Binding-site contacts:
Ligand atom PB contacts residue MG1 of chain 1.E at 3.1 Å.
Ligand atom O3' contacts residue TYR416 of chain 1.C at 3.0 Å (h-bond).
Ligand atom O2G contacts residue THR413 of chain 1.C at 3.7 Å.
Ligand atom O4' contacts residue THR622 of chain 1.C at 3.5 Å.
Ligand atom N3A contacts residue LYS560 of chain 1.C at 3.8 Å.
Ligand atom O3' contacts residue LEU415 of chain 1.C at 3.4 Å (h-bond).
Ligand atom O3' contacts residue ASN564 of chain 1.C at 3.5 Å (h-bond).
Ligand atom O3G contacts residue LYS560 of chain 1.C at 2.9 Å (salt-bridge).
Ligand atom O1G contacts residue LEU412 of chain 1.C at 3.2 Å (h-bond).
Ligand atom PG contacts residue SER414 of chain 1.C at 3.6 Å.
Ligand atom O2B contacts residue ASP623 of chain 1.C at 2.8 Å (salt-bridge).
Ligand atom O2G contacts residue SER414 of chain 1.C at 2.8 Å (h-bond).
Ligand atom O2B contacts residue LEU412 of chain 1.C at 2.9 Å (h-bond).
Ligand atom O2B contacts residue SER414 of chain 1.C at 3.4 Å (h-bond).
Ligand atom O3G contacts residue LYS486 of chain 1.C at 3.9 Å.
Ligand atom O1B contacts residue SER414 of chain 1.C at 3.6 Å.
Ligand atom O1G contacts residue ASP411 of chain 1.C at 2.7 Å (salt-bridge).
Ligand atom PG contacts residue MG1 of chain 1.E at 3.2 Å.
Ligand atom O1B contacts residue LYS560 of chain 1.C at 3.9 Å.
Ligand atom O3' contacts residue PRO417 of chain 1.C at 3.9 Å.
Ligand atom O2G contacts residue ARG482 of chain 1.C at 3.0 Å (salt-bridge).
Ligand atom O3B contacts residue SER414 of chain 1.C at 3.3 Å.
Ligand atom C2' contacts residue TYR416 of chain 1.C at 3.5 Å (hydrophobic).
Ligand atom PB contacts residue LEU415 of chain 1.C at 3.8 Å.
Ligand atom O3G contacts residue ARG482 of chain 1.C at 2.8 Å (salt-bridge).
Ligand atom O3B contacts residue LYS560 of chain 1.C at 3.4 Å.
Ligand atom O2B contacts residue MG1 of chain 1.E at 2.0 Å.
Ligand atom O3B contacts residue MG1 of chain 1.E at 3.5 Å.
Ligand atom O1B contacts residue ASN564 of chain 1.C at 3.9 Å.
Ligand atom C2' contacts residue ASN564 of chain 1.C at 3.7 Å.
Ligand atom O2B contacts residue LEU415 of chain 1.C at 3.1 Å (h-bond).
Ligand atom PB contacts residue SER414 of chain 1.C at 3.6 Å.
Ligand atom C5' contacts residue ASP623 of chain 1.C at 3.9 Å.
Ligand atom O1B contacts residue LEU415 of chain 1.C at 3.6 Å.
Ligand atom C3' contacts residue ASN564 of chain 1.C at 3.6 Å.
Ligand atom N3A contacts residue MG1 of chain 1.E at 3.4 Å.
Ligand atom O1G contacts residue MG1 of chain 1.E at 2.0 Å.
Ligand atom O1A contacts residue LYS560 of chain 1.C at 3.0 Å (salt-bridge).
Ligand atom C4' contacts residue THR622 of chain 1.C at 3.7 Å.
Ligand atom PG contacts residue ARG482 of chain 1.C at 3.7 Å.

A protein and the small-molecule ligand that binds it are described below.
Small molecule (SMILES): O=c1ccn([C@H]2C[C@H](O)[C@@H](CO[P](=O)(O)N[P](=O)(O)OP(=O)(O)O)O2)c(=O)[nH]1

Sequence of chain 1.C:
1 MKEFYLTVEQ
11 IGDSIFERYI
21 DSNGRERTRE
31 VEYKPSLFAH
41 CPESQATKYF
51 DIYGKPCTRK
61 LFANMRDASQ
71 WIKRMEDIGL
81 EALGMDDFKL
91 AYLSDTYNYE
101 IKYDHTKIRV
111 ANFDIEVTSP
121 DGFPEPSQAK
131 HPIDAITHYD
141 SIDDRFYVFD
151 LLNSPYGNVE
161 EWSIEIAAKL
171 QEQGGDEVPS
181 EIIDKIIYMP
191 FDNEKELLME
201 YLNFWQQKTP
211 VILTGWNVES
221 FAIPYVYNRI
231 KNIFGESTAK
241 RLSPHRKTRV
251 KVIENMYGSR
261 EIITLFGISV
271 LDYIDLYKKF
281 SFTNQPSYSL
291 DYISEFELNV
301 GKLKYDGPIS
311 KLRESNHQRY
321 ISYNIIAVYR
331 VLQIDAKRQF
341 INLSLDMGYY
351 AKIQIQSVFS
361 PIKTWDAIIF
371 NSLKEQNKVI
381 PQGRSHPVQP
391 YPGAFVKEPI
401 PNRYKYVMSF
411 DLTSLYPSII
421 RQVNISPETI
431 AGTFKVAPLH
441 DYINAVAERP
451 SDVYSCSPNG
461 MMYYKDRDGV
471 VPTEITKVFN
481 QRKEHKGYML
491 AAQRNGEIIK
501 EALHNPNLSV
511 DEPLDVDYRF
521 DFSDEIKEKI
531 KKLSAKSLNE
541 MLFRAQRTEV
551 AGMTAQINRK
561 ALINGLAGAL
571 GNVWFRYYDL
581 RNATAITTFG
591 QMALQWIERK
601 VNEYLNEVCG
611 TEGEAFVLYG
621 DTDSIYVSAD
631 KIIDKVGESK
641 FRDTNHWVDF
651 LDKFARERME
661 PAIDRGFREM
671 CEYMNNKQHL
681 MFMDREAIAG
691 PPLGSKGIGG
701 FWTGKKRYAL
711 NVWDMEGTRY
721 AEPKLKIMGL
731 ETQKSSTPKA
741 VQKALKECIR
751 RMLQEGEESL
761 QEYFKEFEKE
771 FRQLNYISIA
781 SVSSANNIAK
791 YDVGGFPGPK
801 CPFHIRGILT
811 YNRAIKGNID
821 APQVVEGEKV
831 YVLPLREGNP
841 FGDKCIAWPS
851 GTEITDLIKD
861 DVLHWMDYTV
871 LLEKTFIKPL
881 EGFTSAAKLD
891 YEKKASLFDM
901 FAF